A small-molecule ligand and the protein it binds are described below.
Small molecule (SMILES): CC(=O)N[C@@H]1[C@@H](O)[C@H](O)[C@@H](CO)O[C@H]1O

Binding-site contacts:
Ligand atom C5 contacts residue ASN53 of chain 1.B at 3.7 Å.
Ligand atom C8 contacts residue ASN53 of chain 1.B at 2.8 Å.
Ligand atom C7 contacts residue ASN53 of chain 1.B at 3.1 Å.
Ligand atom O7 contacts residue ASN53 of chain 1.B at 4.2 Å.
Ligand atom C2 contacts residue ASN53 of chain 1.B at 2.5 Å.
Ligand atom C4 contacts residue ASN53 of chain 1.B at 4.3 Å.
Ligand atom O7 contacts residue LEU46 of chain 1.B at 4.2 Å.
Ligand atom C1 contacts residue ASN53 of chain 1.B at 1.5 Å.
Ligand atom N2 contacts residue ASN53 of chain 1.B at 2.9 Å (h-bond).
Ligand atom C3 contacts residue ASN53 of chain 1.B at 3.8 Å.
Ligand atom O5 contacts residue ASN53 of chain 1.B at 2.4 Å (h-bond).

Sequence of chain 1.B:
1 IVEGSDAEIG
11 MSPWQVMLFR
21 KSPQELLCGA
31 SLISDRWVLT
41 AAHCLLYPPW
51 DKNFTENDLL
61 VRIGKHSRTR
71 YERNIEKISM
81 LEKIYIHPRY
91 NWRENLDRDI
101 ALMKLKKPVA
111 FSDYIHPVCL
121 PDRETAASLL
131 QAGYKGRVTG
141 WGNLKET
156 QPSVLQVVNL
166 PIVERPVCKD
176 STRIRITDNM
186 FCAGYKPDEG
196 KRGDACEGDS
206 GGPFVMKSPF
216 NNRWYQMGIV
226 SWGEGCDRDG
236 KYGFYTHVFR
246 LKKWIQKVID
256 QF